This protein binds this small molecule.
Small molecule (SMILES): CC(=O)N[C@@H]1[C@@H](O)[C@H](O)[C@@H](CO)O[C@H]1O

Sequence of chain 1.C:
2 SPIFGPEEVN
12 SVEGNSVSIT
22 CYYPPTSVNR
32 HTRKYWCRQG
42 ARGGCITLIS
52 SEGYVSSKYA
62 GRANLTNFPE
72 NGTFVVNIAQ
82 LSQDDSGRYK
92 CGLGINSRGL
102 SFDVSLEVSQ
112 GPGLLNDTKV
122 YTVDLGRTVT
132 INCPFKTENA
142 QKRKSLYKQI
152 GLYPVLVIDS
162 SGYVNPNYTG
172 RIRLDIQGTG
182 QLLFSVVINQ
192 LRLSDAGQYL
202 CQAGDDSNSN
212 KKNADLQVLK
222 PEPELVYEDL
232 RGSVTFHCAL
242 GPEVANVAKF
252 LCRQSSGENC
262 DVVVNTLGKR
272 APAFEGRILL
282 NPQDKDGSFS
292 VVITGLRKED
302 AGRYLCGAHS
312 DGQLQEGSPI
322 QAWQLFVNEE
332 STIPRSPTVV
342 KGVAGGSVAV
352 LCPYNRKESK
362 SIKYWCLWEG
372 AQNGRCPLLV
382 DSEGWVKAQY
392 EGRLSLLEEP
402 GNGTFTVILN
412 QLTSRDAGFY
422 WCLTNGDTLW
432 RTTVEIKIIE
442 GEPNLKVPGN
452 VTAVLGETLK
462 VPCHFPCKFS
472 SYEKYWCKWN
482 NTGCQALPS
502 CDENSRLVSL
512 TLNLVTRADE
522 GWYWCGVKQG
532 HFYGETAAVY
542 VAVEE

Binding-site contacts:
Ligand atom C7 contacts residue ASN168 of chain 1.C at 3.1 Å.
Ligand atom C8 contacts residue VAL156 of chain 1.C at 4.0 Å (hydrophobic).
Ligand atom C4 contacts residue ASN168 of chain 1.C at 4.2 Å.
Ligand atom C1 contacts residue ASN168 of chain 1.C at 1.4 Å.
Ligand atom C5 contacts residue ASN168 of chain 1.C at 3.7 Å.
Ligand atom O7 contacts residue TYR169 of chain 1.C at 4.1 Å.
Ligand atom C3 contacts residue ASN168 of chain 1.C at 3.8 Å.
Ligand atom O7 contacts residue ASN168 of chain 1.C at 2.9 Å (h-bond).
Ligand atom C8 contacts residue ASN168 of chain 1.C at 4.4 Å.
Ligand atom C7 contacts residue ASN166 of chain 1.C at 4.0 Å.
Ligand atom O5 contacts residue ASN168 of chain 1.C at 2.4 Å (h-bond).
Ligand atom C2 contacts residue ASN168 of chain 1.C at 2.5 Å.
Ligand atom N2 contacts residue ASN168 of chain 1.C at 3.0 Å (h-bond).
Ligand atom C8 contacts residue ASN166 of chain 1.C at 3.4 Å.
Ligand atom O7 contacts residue ASN166 of chain 1.C at 4.3 Å.